Sequence of chain 1.A:
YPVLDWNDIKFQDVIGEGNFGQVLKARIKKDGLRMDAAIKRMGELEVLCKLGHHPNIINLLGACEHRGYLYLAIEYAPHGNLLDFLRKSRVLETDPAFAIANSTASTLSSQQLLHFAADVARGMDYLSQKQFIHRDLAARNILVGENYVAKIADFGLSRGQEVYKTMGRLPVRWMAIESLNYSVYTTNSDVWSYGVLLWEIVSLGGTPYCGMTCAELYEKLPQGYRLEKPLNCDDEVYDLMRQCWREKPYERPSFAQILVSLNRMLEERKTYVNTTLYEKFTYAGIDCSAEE

The protein below binds the small molecule below.
Small molecule (SMILES): CNC(=O)c1cc(Oc2ccc(NC(=O)Nc3cc(C(C)(C)C)nn3-c3ccc4ncccc4c3)c(F)c2)ccn1

Binding-site contacts:
Ligand atom C26 contacts residue ALA46 of chain 1.A at 3.5 Å (hydrophobic).
Ligand atom O72 contacts residue ILE23 of chain 1.A at 3.6 Å.
Ligand atom C13 contacts residue GLU65 of chain 1.A at 3.5 Å.
Ligand atom C35 contacts residue PHE176 of chain 1.A at 3.3 Å (hydrophobic).
Ligand atom C58 contacts residue ASP175 of chain 1.A at 3.0 Å.
Ligand atom C22 contacts residue GLU96 of chain 1.A at 3.2 Å.
Ligand atom N60 contacts residue GLU65 of chain 1.A at 2.8 Å (salt-bridge).
Ligand atom C58 contacts residue GLU65 of chain 1.A at 3.2 Å.
Ligand atom C6 contacts residue ASP175 of chain 1.A at 3.5 Å.
Ligand atom N56 contacts residue ASP175 of chain 1.A at 3.1 Å (salt-bridge).
Ligand atom N56 contacts residue GLU65 of chain 1.A at 2.8 Å (salt-bridge).
Ligand atom F68 contacts residue LYS48 of chain 1.A at 3.1 Å.
Ligand atom C27 contacts residue ALA46 of chain 1.A at 3.4 Å (hydrophobic).
Ligand atom C36 contacts residue PHE176 of chain 1.A at 3.5 Å (hydrophobic).
Ligand atom C6 contacts residue GLU65 of chain 1.A at 3.4 Å.
Ligand atom C4 contacts residue ARG180 of chain 1.A at 3.5 Å.
Ligand atom C3 contacts residue GLU65 of chain 1.A at 3.5 Å.
Ligand atom C13 contacts residue GLY177 of chain 1.A at 3.5 Å.
Ligand atom C9 contacts residue GLN182 of chain 1.A at 3.5 Å.
Ligand atom C27 contacts residue GLU96 of chain 1.A at 3.6 Å.
Ligand atom C48 contacts residue ASP175 of chain 1.A at 3.6 Å.
Ligand atom N60 contacts residue ASP175 of chain 1.A at 3.5 Å (salt-bridge).
Ligand atom N23 contacts residue ALA98 of chain 1.A at 3.2 Å (h-bond).
Ligand atom C22 contacts residue ALA98 of chain 1.A at 3.4 Å (hydrophobic).
Ligand atom C1 contacts residue GLU65 of chain 1.A at 3.7 Å.
Ligand atom C85 contacts residue VAL68 of chain 1.A at 3.6 Å (hydrophobic).
Ligand atom O63 contacts residue ASP175 of chain 1.A at 2.9 Å (salt-bridge).
Ligand atom O63 contacts residue ALA174 of chain 1.A at 3.4 Å.
Ligand atom C14 contacts residue GLN182 of chain 1.A at 3.6 Å.
Ligand atom N10 contacts residue ARG180 of chain 1.A at 3.2 Å.
Ligand atom C5 contacts residue GLU65 of chain 1.A at 3.5 Å.
Ligand atom N74 contacts residue ALA98 of chain 1.A at 3.0 Å (h-bond).
Ligand atom C9 contacts residue ARG180 of chain 1.A at 3.3 Å.
Ligand atom C5 contacts residue ARG180 of chain 1.A at 3.7 Å.
Ligand atom O63 contacts residue ILE79 of chain 1.A at 3.5 Å.
Ligand atom F68 contacts residue GLU65 of chain 1.A at 3.2 Å.
Ligand atom C76 contacts residue ALA98 of chain 1.A at 3.4 Å (hydrophobic).
Ligand atom C83 contacts residue ILE78 of chain 1.A at 3.5 Å (hydrophobic).
Ligand atom C3 contacts residue ARG180 of chain 1.A at 3.5 Å.
Ligand atom C76 contacts residue GLY101 of chain 1.A at 3.6 Å.